Sequence of chain 1.D:
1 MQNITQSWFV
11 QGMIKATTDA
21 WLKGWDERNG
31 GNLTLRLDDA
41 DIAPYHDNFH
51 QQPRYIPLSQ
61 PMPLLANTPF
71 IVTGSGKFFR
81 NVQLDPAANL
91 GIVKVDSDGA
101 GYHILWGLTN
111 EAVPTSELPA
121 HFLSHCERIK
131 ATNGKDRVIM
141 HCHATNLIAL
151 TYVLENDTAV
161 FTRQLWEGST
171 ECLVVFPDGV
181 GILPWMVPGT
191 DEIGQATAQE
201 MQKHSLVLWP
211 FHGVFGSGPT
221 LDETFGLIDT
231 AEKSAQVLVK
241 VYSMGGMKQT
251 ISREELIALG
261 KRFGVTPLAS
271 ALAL

Binding-site contacts:
Ligand atom N2 contacts residue ASN32 of chain 1.D at 3.8 Å.
Ligand atom C1 contacts residue GLY31 of chain 1.D at 3.8 Å.
Ligand atom N2 contacts residue HIS212 of chain 1.D at 4.0 Å.
Ligand atom O2P contacts residue GLY31 of chain 1.D at 3.5 Å (h-bond).
Ligand atom N2 contacts residue ZN1 of chain 1.AA at 2.8 Å.
Ligand atom O2 contacts residue GLU117 of chain 1.D at 2.6 Å (salt-bridge).
Ligand atom O1P contacts residue ASN29 of chain 1.D at 3.7 Å.
Ligand atom O3P contacts residue GLY74 of chain 1.D at 3.9 Å.
Ligand atom P contacts residue ASN29 of chain 1.D at 3.6 Å.
Ligand atom O1P contacts residue SER116 of chain 1.D at 3.8 Å.
Ligand atom O2 contacts residue HIS212 of chain 1.D at 3.0 Å (h-bond).
Ligand atom O1 contacts residue HIS141 of chain 1.D at 3.3 Å (h-bond).
Ligand atom O3P contacts residue ASN29 of chain 1.D at 2.7 Å (h-bond).
Ligand atom O1 contacts residue HIS143 of chain 1.D at 3.1 Å (h-bond).
Ligand atom O4P contacts residue GLY76 of chain 1.D at 3.5 Å (h-bond).
Ligand atom N2 contacts residue HIS141 of chain 1.D at 4.0 Å.
Ligand atom P contacts residue GLY76 of chain 1.D at 3.8 Å.
Ligand atom O4P contacts residue SER75 of chain 1.D at 3.3 Å (h-bond).
Ligand atom O1P contacts residue ASN32 of chain 1.D at 3.5 Å (h-bond).
Ligand atom O1 contacts residue GLY31 of chain 1.D at 2.8 Å (h-bond).
Ligand atom C2 contacts residue ASN29 of chain 1.D at 3.4 Å.
Ligand atom O2P contacts residue THR115 of chain 1.D at 2.4 Å (h-bond).
Ligand atom O3P contacts residue SER75 of chain 1.D at 3.9 Å.
Ligand atom O2 contacts residue HIS141 of chain 1.D at 3.1 Å (h-bond).
Ligand atom O4P contacts residue SER116 of chain 1.D at 2.9 Å (h-bond).
Ligand atom O1 contacts residue ZN1 of chain 1.AA at 2.2 Å.
Ligand atom N2 contacts residue GLU117 of chain 1.D at 3.1 Å (salt-bridge).
Ligand atom O3P contacts residue GLY76 of chain 1.D at 3.0 Å (h-bond).
Ligand atom P contacts residue THR115 of chain 1.D at 3.7 Å.
Ligand atom O4P contacts residue THR115 of chain 1.D at 3.8 Å.
Ligand atom C1 contacts residue ASN32 of chain 1.D at 3.5 Å.
Ligand atom O1 contacts residue ASN32 of chain 1.D at 3.8 Å.
Ligand atom O1 contacts residue GLY30 of chain 1.D at 3.6 Å.
Ligand atom O2P contacts residue ASN32 of chain 1.D at 2.7 Å (h-bond).
Ligand atom O2 contacts residue ZN1 of chain 1.AA at 2.2 Å.
Ligand atom C1 contacts residue ZN1 of chain 1.AA at 2.7 Å.
Ligand atom C2 contacts residue ASN32 of chain 1.D at 3.8 Å.
Ligand atom P contacts residue ASN32 of chain 1.D at 3.8 Å.
Ligand atom O1 contacts residue ASN29 of chain 1.D at 4.0 Å.
Ligand atom C1 contacts residue HIS141 of chain 1.D at 3.9 Å.

This protein binds this small molecule.
Small molecule (SMILES): O=C(COP(=O)(O)O)NO